Binding-site contacts:
Ligand atom O1B contacts residue ZN1 of chain 1.S at 2.4 Å.
Ligand atom O3 contacts residue ARG357 of chain 1.B at 3.2 Å (salt-bridge).
Ligand atom O2 contacts residue HIS28 of chain 1.B at 3.5 Å (h-bond).
Ligand atom C1 contacts residue ARG170 of chain 1.B at 3.3 Å.
Ligand atom O4 contacts residue ARG357 of chain 1.B at 2.9 Å (salt-bridge).
Ligand atom C5 contacts residue TYR50 of chain 1.B at 3.9 Å (hydrophobic).
Ligand atom C5 contacts residue ASP355 of chain 1.B at 3.7 Å.
Ligand atom C4 contacts residue HIS49 of chain 1.B at 3.9 Å.
Ligand atom O2 contacts residue ZN1 of chain 1.S at 2.2 Å.
Ligand atom C3 contacts residue ARG357 of chain 1.B at 3.8 Å.
Ligand atom O1B contacts residue ARG170 of chain 1.B at 3.1 Å (salt-bridge).
Ligand atom O4 contacts residue HIS49 of chain 1.B at 2.9 Å (h-bond).
Ligand atom C2 contacts residue TRP325 of chain 1.B at 3.6 Å (hydrophobic).
Ligand atom C2 contacts residue ZN1 of chain 1.S at 3.1 Å.
Ligand atom O1B contacts residue HIS26 of chain 1.B at 3.8 Å.
Ligand atom O2 contacts residue TRP325 of chain 1.B at 2.9 Å (h-bond).
Ligand atom O5B contacts residue ASP355 of chain 1.B at 2.9 Å (salt-bridge).
Ligand atom C3 contacts residue ZN1 of chain 1.S at 3.9 Å.
Ligand atom O5A contacts residue HIS49 of chain 1.B at 2.9 Å (h-bond).
Ligand atom O1B contacts residue HIS28 of chain 1.B at 3.2 Å (h-bond).
Ligand atom C1 contacts residue ZN1 of chain 1.S at 3.2 Å.
Ligand atom O1A contacts residue TRP325 of chain 1.B at 3.9 Å.
Ligand atom C5 contacts residue ARG357 of chain 1.B at 3.7 Å.
Ligand atom C1 contacts residue TRP325 of chain 1.B at 3.9 Å (hydrophobic).
Ligand atom O1B contacts residue MET258 of chain 1.B at 3.4 Å.
Ligand atom O5B contacts residue TYR50 of chain 1.B at 3.4 Å (h-bond).
Ligand atom C5 contacts residue HIS49 of chain 1.B at 3.7 Å.
Ligand atom O1A contacts residue SER223 of chain 1.B at 3.9 Å.
Ligand atom C4 contacts residue TRP326 of chain 1.B at 3.6 Å (hydrophobic).
Ligand atom O2 contacts residue ASP355 of chain 1.B at 3.0 Å (salt-bridge).
Ligand atom O5A contacts residue TYR50 of chain 1.B at 3.6 Å.
Ligand atom O1A contacts residue ARG170 of chain 1.B at 2.7 Å (salt-bridge).
Ligand atom C1 contacts residue MET258 of chain 1.B at 4.0 Å (hydrophobic).
Ligand atom O3 contacts residue ZN1 of chain 1.S at 3.4 Å.
Ligand atom O5A contacts residue ARG357 of chain 1.B at 2.8 Å (salt-bridge).
Ligand atom C4 contacts residue ARG357 of chain 1.B at 3.8 Å.
Ligand atom C2 contacts residue TRP326 of chain 1.B at 3.7 Å (hydrophobic).
Ligand atom O3 contacts residue HIS28 of chain 1.B at 2.8 Å (h-bond).
Ligand atom O4 contacts residue TRP326 of chain 1.B at 3.5 Å.
Ligand atom C3 contacts residue HIS28 of chain 1.B at 3.9 Å.

Sequence of chain 1.B:
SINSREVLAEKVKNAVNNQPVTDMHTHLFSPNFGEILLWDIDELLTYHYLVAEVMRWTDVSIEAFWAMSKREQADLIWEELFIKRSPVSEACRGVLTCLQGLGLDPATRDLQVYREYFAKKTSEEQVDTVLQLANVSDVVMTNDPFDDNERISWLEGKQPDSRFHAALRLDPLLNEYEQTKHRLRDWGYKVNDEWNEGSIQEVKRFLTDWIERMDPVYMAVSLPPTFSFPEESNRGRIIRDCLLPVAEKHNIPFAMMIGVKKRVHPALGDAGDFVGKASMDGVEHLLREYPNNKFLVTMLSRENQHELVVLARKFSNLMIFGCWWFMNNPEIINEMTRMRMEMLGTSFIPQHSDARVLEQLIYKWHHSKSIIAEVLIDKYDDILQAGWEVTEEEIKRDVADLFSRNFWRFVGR

This protein binds this small molecule.
Small molecule (SMILES): O=C(O)[C@@H](O)C(O)[C@H](O)C(=O)O